Sequence of chain 1.A:
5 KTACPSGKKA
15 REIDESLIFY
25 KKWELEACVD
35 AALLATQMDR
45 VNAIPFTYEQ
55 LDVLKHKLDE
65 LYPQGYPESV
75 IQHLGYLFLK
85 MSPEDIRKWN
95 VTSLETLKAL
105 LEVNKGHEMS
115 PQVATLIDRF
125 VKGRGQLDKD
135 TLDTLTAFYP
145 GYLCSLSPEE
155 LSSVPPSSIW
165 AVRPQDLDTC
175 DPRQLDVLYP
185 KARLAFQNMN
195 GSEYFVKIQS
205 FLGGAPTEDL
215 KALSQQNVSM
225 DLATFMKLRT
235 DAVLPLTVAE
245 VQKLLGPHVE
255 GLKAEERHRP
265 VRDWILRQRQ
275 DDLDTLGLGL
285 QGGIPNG

Binding-site contacts:
Ligand atom N2 contacts residue LYS92 of chain 1.A at 3.8 Å.
Ligand atom O3 contacts residue GLN68 of chain 1.A at 4.5 Å.
Ligand atom C7 contacts residue GLN68 of chain 1.A at 4.4 Å.
Ligand atom O7 contacts residue GLY69 of chain 1.A at 3.8 Å.
Ligand atom C4 contacts residue ASN94 of chain 1.A at 4.2 Å.
Ligand atom N2 contacts residue GLN68 of chain 1.A at 4.5 Å.
Ligand atom O7 contacts residue ASN94 of chain 1.A at 4.4 Å.
Ligand atom O5 contacts residue ASN94 of chain 1.A at 2.3 Å (h-bond).
Ligand atom O7 contacts residue LYS92 of chain 1.A at 3.4 Å (salt-bridge).
Ligand atom C1 contacts residue ASN94 of chain 1.A at 1.4 Å.
Ligand atom C2 contacts residue ASN94 of chain 1.A at 2.5 Å.
Ligand atom C7 contacts residue ASN94 of chain 1.A at 3.5 Å.
Ligand atom C7 contacts residue LYS92 of chain 1.A at 4.0 Å.
Ligand atom O7 contacts residue TYR70 of chain 1.A at 3.5 Å (h-bond).
Ligand atom N2 contacts residue ASN94 of chain 1.A at 2.9 Å (h-bond).
Ligand atom O7 contacts residue GLN68 of chain 1.A at 3.7 Å.
Ligand atom C8 contacts residue ASN94 of chain 1.A at 3.7 Å.
Ligand atom C5 contacts residue ASN94 of chain 1.A at 3.6 Å.
Ligand atom C3 contacts residue ASN94 of chain 1.A at 3.8 Å.

The small molecule below binds the protein below.
Small molecule (SMILES): CC(=O)N[C@H]1[C@H](O[C@H]2[C@H](O)[C@@H](NC(C)=O)CO[C@@H]2CO)O[C@H](CO)[C@@H](O)[C@@H]1O